The protein below binds the small molecule below.
Small molecule (SMILES): CC[C@H](C)[C@H](NC(=O)[C@H](CC(=O)O)NC(=O)[C@@H]1CCCN1C(=O)[C@H](CCCCN)NC(=O)[C@H](CO)NC(=O)[C@@H](N)CO)C(=O)N[C@H](C(=O)NCC(=O)O)C(C)C

Sequence of chain 1.F:
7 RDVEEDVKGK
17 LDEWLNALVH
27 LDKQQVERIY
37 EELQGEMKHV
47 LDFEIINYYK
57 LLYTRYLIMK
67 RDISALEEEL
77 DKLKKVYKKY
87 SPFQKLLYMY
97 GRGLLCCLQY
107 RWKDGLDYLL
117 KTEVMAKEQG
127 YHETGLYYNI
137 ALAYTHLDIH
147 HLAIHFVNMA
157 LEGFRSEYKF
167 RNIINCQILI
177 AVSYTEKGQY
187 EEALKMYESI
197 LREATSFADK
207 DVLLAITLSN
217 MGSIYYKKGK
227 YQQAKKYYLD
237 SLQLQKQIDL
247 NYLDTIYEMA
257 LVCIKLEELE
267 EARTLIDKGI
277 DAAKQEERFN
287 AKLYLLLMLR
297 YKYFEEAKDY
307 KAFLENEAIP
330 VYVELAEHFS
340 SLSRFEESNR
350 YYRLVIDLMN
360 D

Binding-site contacts:
Ligand atom O contacts residue ARG67 of chain 1.F at 2.4 Å (salt-bridge).
Ligand atom O contacts residue ASN216 of chain 1.F at 3.0 Å (h-bond).
Ligand atom CB contacts residue HIS142 of chain 1.F at 3.4 Å.
Ligand atom OD1 contacts residue ARG67 of chain 1.F at 3.4 Å (salt-bridge).
Ligand atom O contacts residue ASN247 of chain 1.F at 3.1 Å (h-bond).
Ligand atom CG1 contacts residue ASN168 of chain 1.F at 3.5 Å.
Ligand atom OG contacts residue ASP250 of chain 1.F at 3.6 Å.
Ligand atom OD2 contacts residue ARG67 of chain 1.F at 2.3 Å (salt-bridge).
Ligand atom CG2 contacts residue ASN135 of chain 1.F at 3.3 Å.
Ligand atom CB contacts residue ASN171 of chain 1.F at 3.4 Å.
Ligand atom N contacts residue GLU254 of chain 1.F at 2.8 Å (salt-bridge).
Ligand atom CA contacts residue ASP250 of chain 1.F at 3.6 Å.
Ligand atom CA contacts residue ASN216 of chain 1.F at 3.4 Å.
Ligand atom CB contacts residue ASN247 of chain 1.F at 3.6 Å.
Ligand atom CG contacts residue ARG67 of chain 1.F at 3.2 Å.
Ligand atom CD contacts residue HIS142 of chain 1.F at 3.4 Å.
Ligand atom C contacts residue ASN216 of chain 1.F at 3.6 Å.
Ligand atom OG contacts residue ASN216 of chain 1.F at 3.7 Å.
Ligand atom CG2 contacts residue LEU138 of chain 1.F at 3.7 Å (hydrophobic).
Ligand atom CG2 contacts residue GLY131 of chain 1.F at 3.3 Å.
Ligand atom C contacts residue ASN247 of chain 1.F at 3.7 Å.
Ligand atom CA contacts residue ASN247 of chain 1.F at 3.4 Å.
Ligand atom OXT contacts residue LEU27 of chain 1.F at 3.3 Å.
Ligand atom N contacts residue ASN216 of chain 1.F at 2.7 Å (h-bond).
Ligand atom C contacts residue ASP250 of chain 1.F at 3.2 Å.
Ligand atom N contacts residue ASN247 of chain 1.F at 3.2 Å (h-bond).
Ligand atom N contacts residue ASN135 of chain 1.F at 3.5 Å (h-bond).
Ligand atom CB contacts residue ASN135 of chain 1.F at 3.6 Å.
Ligand atom CA contacts residue ILE212 of chain 1.F at 3.7 Å (hydrophobic).
Ligand atom O contacts residue ASP250 of chain 1.F at 3.2 Å (salt-bridge).
Ligand atom CG1 contacts residue ARG67 of chain 1.F at 3.3 Å.
Ligand atom O contacts residue ILE212 of chain 1.F at 3.3 Å.
Ligand atom OXT contacts residue MET65 of chain 1.F at 3.2 Å.
Ligand atom N contacts residue ASP250 of chain 1.F at 3.1 Å (salt-bridge).
Ligand atom C contacts residue ARG67 of chain 1.F at 3.2 Å.
Ligand atom OG contacts residue SER215 of chain 1.F at 3.5 Å.
Ligand atom CB contacts residue ASN216 of chain 1.F at 3.3 Å.
Ligand atom O contacts residue TYR134 of chain 1.F at 3.3 Å (h-bond).
Ligand atom CA contacts residue GLU254 of chain 1.F at 3.7 Å.
Ligand atom CG contacts residue TYR134 of chain 1.F at 3.6 Å (hydrophobic).